The small molecule below binds the protein below.
Small molecule (SMILES): OC[C@H]1O[C@@H](O)[C@H](O)[C@@H](O)[C@H]1O

Sequence of chain 1.JA:
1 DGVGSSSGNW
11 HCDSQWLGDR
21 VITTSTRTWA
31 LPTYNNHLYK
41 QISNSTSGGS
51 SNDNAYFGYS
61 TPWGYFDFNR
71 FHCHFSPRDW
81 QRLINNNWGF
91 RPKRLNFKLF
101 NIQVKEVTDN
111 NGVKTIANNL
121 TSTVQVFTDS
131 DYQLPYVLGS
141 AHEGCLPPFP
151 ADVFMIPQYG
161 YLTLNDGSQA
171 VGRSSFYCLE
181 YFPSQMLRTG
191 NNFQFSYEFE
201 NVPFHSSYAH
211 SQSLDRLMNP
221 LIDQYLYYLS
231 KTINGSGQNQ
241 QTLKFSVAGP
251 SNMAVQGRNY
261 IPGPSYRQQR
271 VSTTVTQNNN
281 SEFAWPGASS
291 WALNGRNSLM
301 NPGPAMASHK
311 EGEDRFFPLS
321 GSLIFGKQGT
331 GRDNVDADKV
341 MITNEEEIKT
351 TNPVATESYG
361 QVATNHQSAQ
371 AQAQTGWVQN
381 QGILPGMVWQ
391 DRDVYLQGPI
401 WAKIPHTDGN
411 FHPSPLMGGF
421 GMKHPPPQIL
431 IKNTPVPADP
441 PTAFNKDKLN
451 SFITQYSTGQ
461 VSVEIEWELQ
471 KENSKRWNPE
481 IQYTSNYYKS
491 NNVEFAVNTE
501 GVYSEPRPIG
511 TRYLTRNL

Binding-site contacts:
Ligand atom C2 contacts residue ASN252 of chain 1.JA at 4.4 Å.
Ligand atom O2 contacts residue TRP285 of chain 1.KA at 4.3 Å.
Ligand atom O4 contacts residue TRP285 of chain 1.KA at 3.2 Å.
Ligand atom O1 contacts residue ALA254 of chain 1.JA at 4.3 Å.
Ligand atom O2 contacts residue ASN252 of chain 1.JA at 3.1 Å (h-bond).
Ligand atom C5 contacts residue TRP285 of chain 1.KA at 3.7 Å (hydrophobic).
Ligand atom C6 contacts residue TRP285 of chain 1.KA at 3.4 Å (hydrophobic).
Ligand atom O2 contacts residue VAL255 of chain 1.JA at 3.9 Å.
Ligand atom O6 contacts residue TRP285 of chain 1.KA at 3.2 Å (h-bond).
Ligand atom O1 contacts residue ASN252 of chain 1.JA at 4.2 Å.
Ligand atom O1 contacts residue VAL255 of chain 1.JA at 4.0 Å.
Ligand atom O1 contacts residue TRP285 of chain 1.KA at 3.1 Å.
Ligand atom C2 contacts residue TRP285 of chain 1.KA at 3.5 Å (hydrophobic).
Ligand atom C1 contacts residue TRP285 of chain 1.KA at 3.5 Å (hydrophobic).
Ligand atom O3 contacts residue TRP285 of chain 1.KA at 3.9 Å.
Ligand atom O5 contacts residue TRP285 of chain 1.KA at 3.1 Å (h-bond).
Ligand atom C4 contacts residue TRP285 of chain 1.KA at 4.0 Å (hydrophobic).
Ligand atom C3 contacts residue TRP285 of chain 1.KA at 4.0 Å (hydrophobic).

Sequence of chain 1.KA:
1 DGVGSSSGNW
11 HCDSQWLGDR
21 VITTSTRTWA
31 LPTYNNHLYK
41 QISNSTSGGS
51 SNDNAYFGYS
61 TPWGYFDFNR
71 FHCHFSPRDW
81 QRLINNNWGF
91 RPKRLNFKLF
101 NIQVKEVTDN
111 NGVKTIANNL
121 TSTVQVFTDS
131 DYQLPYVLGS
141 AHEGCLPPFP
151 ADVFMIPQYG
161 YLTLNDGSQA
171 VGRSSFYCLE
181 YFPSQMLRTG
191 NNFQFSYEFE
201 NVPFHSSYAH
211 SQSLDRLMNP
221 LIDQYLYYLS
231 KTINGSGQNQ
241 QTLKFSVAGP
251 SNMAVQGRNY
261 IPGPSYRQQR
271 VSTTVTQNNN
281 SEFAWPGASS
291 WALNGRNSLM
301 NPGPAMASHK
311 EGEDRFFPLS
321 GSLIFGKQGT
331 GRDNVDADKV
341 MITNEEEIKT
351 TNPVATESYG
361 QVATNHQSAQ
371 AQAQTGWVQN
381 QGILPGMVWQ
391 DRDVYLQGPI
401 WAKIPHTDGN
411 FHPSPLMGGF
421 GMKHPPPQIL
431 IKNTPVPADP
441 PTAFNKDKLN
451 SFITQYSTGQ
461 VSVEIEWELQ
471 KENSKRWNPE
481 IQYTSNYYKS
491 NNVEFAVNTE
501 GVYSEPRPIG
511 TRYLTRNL